Sequence of chain 1.E:
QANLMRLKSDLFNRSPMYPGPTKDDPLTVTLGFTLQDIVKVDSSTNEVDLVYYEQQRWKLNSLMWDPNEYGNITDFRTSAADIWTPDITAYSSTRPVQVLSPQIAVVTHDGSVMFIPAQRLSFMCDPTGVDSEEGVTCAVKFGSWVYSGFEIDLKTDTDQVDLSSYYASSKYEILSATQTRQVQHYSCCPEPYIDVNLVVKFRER

Sequence of chain 1.D:
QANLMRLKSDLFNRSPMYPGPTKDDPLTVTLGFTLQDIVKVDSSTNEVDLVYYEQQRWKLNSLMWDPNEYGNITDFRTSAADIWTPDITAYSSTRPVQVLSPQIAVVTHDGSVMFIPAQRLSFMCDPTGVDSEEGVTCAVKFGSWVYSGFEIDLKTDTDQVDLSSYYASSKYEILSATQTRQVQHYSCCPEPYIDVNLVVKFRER

A protein and the small-molecule ligand that binds it are described below.
Small molecule (SMILES): O=C(OC1C[C@H]2CC[C@@H](C1)N2C[C@H](O)c1ccccc1)c1ccccc1

Binding-site contacts:
Ligand atom C11 contacts residue TRP145 of chain 1.D at 3.7 Å (hydrophobic).
Ligand atom C12 contacts residue TRP145 of chain 1.D at 3.2 Å (hydrophobic).
Ligand atom C9 contacts residue TRP145 of chain 1.D at 3.5 Å (hydrophobic).
Ligand atom C15 contacts residue TYR91 of chain 1.D at 4.0 Å (hydrophobic).
Ligand atom C21 contacts residue TYR186 of chain 1.D at 3.7 Å (hydrophobic).
Ligand atom O2 contacts residue ILE116 of chain 1.E at 3.4 Å.
Ligand atom C18 contacts residue GLY143 of chain 1.D at 3.4 Å.
Ligand atom O2 contacts residue CYS189 of chain 1.D at 3.7 Å.
Ligand atom C20 contacts residue GLY143 of chain 1.D at 3.9 Å.
Ligand atom C16 contacts residue SER144 of chain 1.D at 3.4 Å.
Ligand atom C3 contacts residue ILE116 of chain 1.E at 3.6 Å (hydrophobic).
Ligand atom C4 contacts residue MET114 of chain 1.E at 3.9 Å (hydrophobic).
Ligand atom C3 contacts residue CYS189 of chain 1.D at 3.7 Å (hydrophobic).
Ligand atom C15 contacts residue TRP145 of chain 1.D at 3.9 Å (hydrophobic).
Ligand atom C19 contacts residue THR89 of chain 1.D at 3.3 Å.
Ligand atom C5 contacts residue CYS188 of chain 1.D at 3.8 Å (hydrophobic).
Ligand atom C5 contacts residue GLN55 of chain 1.E at 3.5 Å.
Ligand atom C22 contacts residue TYR91 of chain 1.D at 3.8 Å (hydrophobic).
Ligand atom C8 contacts residue TRP145 of chain 1.D at 3.5 Å (hydrophobic).
Ligand atom C16 contacts residue TRP145 of chain 1.D at 3.9 Å (hydrophobic).
Ligand atom C1 contacts residue ILE116 of chain 1.E at 3.5 Å (hydrophobic).
Ligand atom C2 contacts residue CYS189 of chain 1.D at 3.6 Å (hydrophobic).
Ligand atom C12 contacts residue TYR193 of chain 1.D at 3.8 Å (hydrophobic).
Ligand atom C19 contacts residue GLY143 of chain 1.D at 3.4 Å.
Ligand atom C7 contacts residue CYS188 of chain 1.D at 3.8 Å (hydrophobic).
Ligand atom C6 contacts residue CYS188 of chain 1.D at 3.7 Å (hydrophobic).
Ligand atom C17 contacts residue SER144 of chain 1.D at 4.0 Å.
Ligand atom C1 contacts residue CYS189 of chain 1.D at 3.6 Å (hydrophobic).
Ligand atom C22 contacts residue TYR186 of chain 1.D at 3.3 Å (hydrophobic).
Ligand atom C10 contacts residue TRP145 of chain 1.D at 3.4 Å (hydrophobic).
Ligand atom C20 contacts residue TYR91 of chain 1.D at 3.7 Å (hydrophobic).
Ligand atom C20 contacts residue LYS141 of chain 1.D at 3.7 Å.
Ligand atom C7 contacts residue ILE116 of chain 1.E at 4.0 Å (hydrophobic).
Ligand atom N contacts residue TRP145 of chain 1.D at 3.1 Å (h-bond).
Ligand atom O3 contacts residue SER144 of chain 1.D at 3.4 Å (h-bond).
Ligand atom C2 contacts residue ILE116 of chain 1.E at 3.6 Å (hydrophobic).
Ligand atom C21 contacts residue TYR91 of chain 1.D at 3.7 Å (hydrophobic).
Ligand atom C14 contacts residue TYR53 of chain 1.E at 3.7 Å (hydrophobic).
Ligand atom C2 contacts residue CYS188 of chain 1.D at 3.8 Å (hydrophobic).
Ligand atom O3 contacts residue TYR193 of chain 1.D at 3.3 Å.